Sequence of chain 1.B:
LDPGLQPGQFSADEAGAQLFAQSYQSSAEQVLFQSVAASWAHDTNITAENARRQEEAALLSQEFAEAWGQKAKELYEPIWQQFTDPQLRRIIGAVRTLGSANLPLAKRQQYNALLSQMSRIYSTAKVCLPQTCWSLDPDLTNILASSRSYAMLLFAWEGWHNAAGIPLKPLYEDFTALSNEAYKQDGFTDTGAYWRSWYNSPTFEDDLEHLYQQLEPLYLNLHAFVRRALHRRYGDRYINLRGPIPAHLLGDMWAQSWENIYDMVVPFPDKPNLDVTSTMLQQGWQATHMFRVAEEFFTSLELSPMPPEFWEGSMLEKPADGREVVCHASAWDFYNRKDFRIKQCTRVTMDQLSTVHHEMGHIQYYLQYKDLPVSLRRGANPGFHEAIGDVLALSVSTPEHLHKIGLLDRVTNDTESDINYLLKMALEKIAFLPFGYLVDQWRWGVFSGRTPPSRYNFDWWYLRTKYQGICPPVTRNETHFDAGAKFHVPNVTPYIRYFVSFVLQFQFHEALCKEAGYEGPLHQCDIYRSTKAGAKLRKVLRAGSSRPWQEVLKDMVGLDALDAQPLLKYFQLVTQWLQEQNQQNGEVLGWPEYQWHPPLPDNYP

Binding-site contacts:
Ligand atom CG2 contacts residue PHE435 of chain 1.B at 4.3 Å (hydrophobic).
Ligand atom CG2 contacts residue GLN259 of chain 1.B at 3.4 Å.
Ligand atom CG1 contacts residue PHE505 of chain 1.B at 3.9 Å (hydrophobic).
Ligand atom CB contacts residue GLU1 of chain 1.Z at 3.8 Å.
Ligand atom C contacts residue GLU1 of chain 1.Z at 3.0 Å.
Ligand atom CB contacts residue TYR501 of chain 1.B at 4.2 Å (hydrophobic).
Ligand atom C contacts residue HIS331 of chain 1.B at 4.4 Å.
Ligand atom O contacts residue LYS489 of chain 1.B at 2.8 Å (salt-bridge).
Ligand atom OXT contacts residue LYS489 of chain 1.B at 4.0 Å.
Ligand atom OXT contacts residue GLU1 of chain 1.Z at 3.0 Å.
Ligand atom O contacts residue GLU1 of chain 1.Z at 3.9 Å.
Ligand atom CB contacts residue PHE435 of chain 1.B at 3.9 Å (hydrophobic).
Ligand atom OXT contacts residue HIS491 of chain 1.B at 4.2 Å.
Ligand atom CA contacts residue HIS491 of chain 1.B at 4.3 Å.
Ligand atom C contacts residue TYR498 of chain 1.B at 3.6 Å (hydrophobic).
Ligand atom O contacts residue GLN259 of chain 1.B at 3.0 Å (h-bond).
Ligand atom C contacts residue GLN259 of chain 1.B at 3.4 Å.
Ligand atom N contacts residue GLU1 of chain 1.Z at 1.3 Å.
Ligand atom O contacts residue TYR498 of chain 1.B at 2.6 Å (h-bond).
Ligand atom CA contacts residue TYR498 of chain 1.B at 3.9 Å (hydrophobic).
Ligand atom CG1 contacts residue GLU1 of chain 1.Z at 4.3 Å.
Ligand atom CB contacts residue GLN259 of chain 1.B at 3.9 Å.
Ligand atom CG1 contacts residue TYR501 of chain 1.B at 3.2 Å (hydrophobic).
Ligand atom CA contacts residue GLU1 of chain 1.Z at 2.5 Å.
Ligand atom CG2 contacts residue GLU1 of chain 1.Z at 4.3 Å.
Ligand atom C contacts residue LYS489 of chain 1.B at 3.8 Å.
Ligand atom CA contacts residue GLN259 of chain 1.B at 4.3 Å.
Ligand atom CA contacts residue TYR501 of chain 1.B at 3.9 Å (hydrophobic).
Ligand atom O contacts residue HIS491 of chain 1.B at 3.4 Å.
Ligand atom N contacts residue TYR501 of chain 1.B at 3.9 Å.
Ligand atom CG1 contacts residue PHE435 of chain 1.B at 4.0 Å (hydrophobic).
Ligand atom OXT contacts residue GLN259 of chain 1.B at 3.5 Å (h-bond).
Ligand atom CB contacts residue TYR498 of chain 1.B at 3.9 Å (hydrophobic).
Ligand atom C contacts residue HIS491 of chain 1.B at 3.7 Å.
Ligand atom OXT contacts residue HIS331 of chain 1.B at 3.7 Å.

The small molecule below binds the protein below.
Small molecule (SMILES): CC(C)[C@H](N)C(=O)O